Binding-site contacts:
Ligand atom F1 contacts residue GLU73 of chain 1.A at 3.6 Å.
Ligand atom O18 contacts residue GLY166 of chain 1.A at 3.5 Å (h-bond).
Ligand atom O03 contacts residue LEU129 of chain 1.A at 3.7 Å.
Ligand atom N12 contacts residue VAL164 of chain 1.A at 3.2 Å (h-bond).
Ligand atom C09 contacts residue LEU129 of chain 1.A at 3.5 Å (hydrophobic).
Ligand atom O03 contacts residue GLY166 of chain 1.A at 3.0 Å (h-bond).
Ligand atom C20 contacts residue CYS149 of chain 1.A at 2.8 Å (hydrophobic).
Ligand atom N5 contacts residue ASN167 of chain 1.A at 3.5 Å.
Ligand atom C59 contacts residue LEU129 of chain 1.A at 3.7 Å (hydrophobic).
Ligand atom O23 contacts residue GLY147 of chain 1.A at 3.0 Å (h-bond).
Ligand atom O18 contacts residue GLY165 of chain 1.A at 3.3 Å (h-bond).
Ligand atom C11 contacts residue HIS42 of chain 1.A at 3.4 Å.
Ligand atom N58 contacts residue GLY166 of chain 1.A at 3.1 Å (h-bond).
Ligand atom C53 contacts residue TYR24 of chain 1.A at 3.5 Å (hydrophobic).
Ligand atom O18 contacts residue THR144 of chain 1.A at 3.5 Å.
Ligand atom N17 contacts residue GLY166 of chain 1.A at 3.5 Å (h-bond).
Ligand atom C10 contacts residue LEU129 of chain 1.A at 3.7 Å (hydrophobic).
Ligand atom F1 contacts residue THR132 of chain 1.A at 3.2 Å.
Ligand atom C11 contacts residue VAL164 of chain 1.A at 3.7 Å (hydrophobic).
Ligand atom C83 contacts residue GLY166 of chain 1.A at 3.6 Å.
Ligand atom O4 contacts residue ASN167 of chain 1.A at 3.7 Å.
Ligand atom O60 contacts residue GLY130 of chain 1.A at 2.9 Å (h-bond).
Ligand atom O03 contacts residue GLY165 of chain 1.A at 3.2 Å.
Ligand atom O22 contacts residue PHE27 of chain 1.A at 3.3 Å.
Ligand atom C10 contacts residue GLU73 of chain 1.A at 3.4 Å.
Ligand atom O4 contacts residue PHE172 of chain 1.A at 3.5 Å.
Ligand atom C13 contacts residue CYS149 of chain 1.A at 2.8 Å (hydrophobic).
Ligand atom C19 contacts residue CYS149 of chain 1.A at 1.8 Å (hydrophobic).
Ligand atom C82 contacts residue GLY166 of chain 1.A at 3.4 Å.
Ligand atom O18 contacts residue HIS163 of chain 1.A at 2.9 Å (h-bond).
Ligand atom C20 contacts residue HIS42 of chain 1.A at 3.3 Å.
Ligand atom C06 contacts residue HIS42 of chain 1.A at 3.7 Å.
Ligand atom C16 contacts residue GLY166 of chain 1.A at 3.6 Å.
Ligand atom F1 contacts residue LEU129 of chain 1.A at 3.2 Å.
Ligand atom N12 contacts residue CYS149 of chain 1.A at 3.0 Å (h-bond).
Ligand atom C14 contacts residue CYS149 of chain 1.A at 3.2 Å (hydrophobic).
Ligand atom N5 contacts residue GLY166 of chain 1.A at 3.1 Å.
Ligand atom C50 contacts residue GLU26 of chain 1.A at 3.6 Å.
Ligand atom C04 contacts residue VAL164 of chain 1.A at 3.5 Å (hydrophobic).
Ligand atom N17 contacts residue THR144 of chain 1.A at 3.0 Å (h-bond).

This protein binds this small molecule.
Small molecule (SMILES): CCOC(=O)CC[C@H](C[C@@H]1CCNC1=O)NC(=O)[C@@H](CC(=O)[C@@H](NC(=O)c1cc(C)on1)C(C)C)Cc1ccc(F)cc1

Sequence of chain 1.A:
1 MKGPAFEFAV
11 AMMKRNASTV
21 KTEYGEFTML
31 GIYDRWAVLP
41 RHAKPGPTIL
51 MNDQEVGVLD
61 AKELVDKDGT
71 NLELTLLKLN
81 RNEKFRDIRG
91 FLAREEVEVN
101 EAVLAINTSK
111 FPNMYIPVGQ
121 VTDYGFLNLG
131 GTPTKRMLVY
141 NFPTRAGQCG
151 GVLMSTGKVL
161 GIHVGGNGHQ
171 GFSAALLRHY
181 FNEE